The small molecule below binds the protein below.
Small molecule (SMILES): COCCO

Sequence of chain 1.B:
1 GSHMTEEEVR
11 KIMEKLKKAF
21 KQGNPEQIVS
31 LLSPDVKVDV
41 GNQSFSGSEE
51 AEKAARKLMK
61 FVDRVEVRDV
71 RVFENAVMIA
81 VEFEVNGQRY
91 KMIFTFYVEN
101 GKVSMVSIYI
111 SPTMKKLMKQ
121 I

Binding-site contacts:
Ligand atom O2 contacts residue VAL67 of chain 1.B at 3.0 Å (h-bond).
Ligand atom O1 contacts residue LYS21 of chain 1.B at 2.8 Å (salt-bridge).
Ligand atom C1 contacts residue PHE20 of chain 1.B at 3.4 Å (hydrophobic).
Ligand atom C2 contacts residue VAL67 of chain 1.B at 3.8 Å (hydrophobic).
Ligand atom C2 contacts residue VAL65 of chain 1.B at 3.9 Å (hydrophobic).
Ligand atom C1 contacts residue VAL65 of chain 1.B at 3.1 Å (hydrophobic).
Ligand atom O1 contacts residue VAL65 of chain 1.B at 3.3 Å (h-bond).
Ligand atom O2 contacts residue VAL65 of chain 1.B at 4.3 Å.
Ligand atom O1 contacts residue GLY23 of chain 1.B at 4.1 Å.
Ligand atom C2 contacts residue PHE20 of chain 1.B at 4.4 Å (hydrophobic).
Ligand atom C1 contacts residue LYS21 of chain 1.B at 3.6 Å.
Ligand atom C1 contacts residue VAL67 of chain 1.B at 3.4 Å (hydrophobic).
Ligand atom C1 contacts residue GLU66 of chain 1.B at 3.7 Å.
Ligand atom C3 contacts residue VAL67 of chain 1.B at 3.7 Å (hydrophobic).
Ligand atom C2 contacts residue LYS21 of chain 1.B at 3.5 Å.
Ligand atom C3 contacts residue LYS21 of chain 1.B at 3.9 Å.
Ligand atom O1 contacts residue GLN22 of chain 1.B at 4.2 Å.
Ligand atom O1 contacts residue VAL67 of chain 1.B at 4.4 Å.
Ligand atom O2 contacts residue GLU66 of chain 1.B at 3.8 Å.
Ligand atom O1 contacts residue PHE20 of chain 1.B at 2.6 Å (h-bond).
Ligand atom C2 contacts residue GLU66 of chain 1.B at 4.3 Å.